Binding-site contacts:
Ligand atom N2 contacts residue ASN341 of chain 6.A at 3.1 Å (h-bond).
Ligand atom C5 contacts residue ASN341 of chain 6.A at 4.2 Å.
Ligand atom O5 contacts residue SER338 of chain 6.A at 3.4 Å.
Ligand atom C3 contacts residue GLY336 of chain 6.A at 4.3 Å.
Ligand atom O7 contacts residue GLY336 of chain 6.A at 3.4 Å (h-bond).
Ligand atom C1 contacts residue GLY336 of chain 6.A at 4.5 Å.
Ligand atom C6 contacts residue SER338 of chain 6.A at 4.2 Å.
Ligand atom O5 contacts residue SER338 of chain 6.A at 4.4 Å.
Ligand atom C7 contacts residue ASN342 of chain 6.A at 4.4 Å.
Ligand atom C5 contacts residue GLY336 of chain 6.A at 4.4 Å.
Ligand atom C7 contacts residue ASN341 of chain 6.A at 3.4 Å.
Ligand atom C1 contacts residue ASN341 of chain 6.A at 1.4 Å.
Ligand atom C2 contacts residue ASN341 of chain 6.A at 2.5 Å.
Ligand atom C4 contacts residue ASN341 of chain 6.A at 4.2 Å.
Ligand atom O7 contacts residue ILE344 of chain 6.A at 4.4 Å.
Ligand atom C6 contacts residue ASN341 of chain 6.A at 4.0 Å.
Ligand atom C5 contacts residue ASN341 of chain 6.A at 3.5 Å.
Ligand atom C6 contacts residue SER338 of chain 6.A at 3.7 Å.
Ligand atom O7 contacts residue ASN342 of chain 6.A at 3.6 Å (h-bond).
Ligand atom O7 contacts residue PRO335 of chain 6.A at 4.0 Å.
Ligand atom C5 contacts residue PHE337 of chain 6.A at 4.5 Å (hydrophobic).
Ligand atom C1 contacts residue SER338 of chain 6.A at 3.9 Å.
Ligand atom C8 contacts residue ASN341 of chain 6.A at 3.2 Å.
Ligand atom C7 contacts residue GLY336 of chain 6.A at 4.5 Å.
Ligand atom C5 contacts residue SER338 of chain 6.A at 3.8 Å.
Ligand atom C6 contacts residue PHE337 of chain 6.A at 4.0 Å (hydrophobic).
Ligand atom O7 contacts residue SER343 of chain 6.A at 4.3 Å.
Ligand atom O7 contacts residue ASN341 of chain 6.A at 4.2 Å.
Ligand atom C6 contacts residue ASP340 of chain 6.A at 4.5 Å.
Ligand atom O5 contacts residue ASN341 of chain 6.A at 2.2 Å (h-bond).
Ligand atom O4 contacts residue GLY336 of chain 6.A at 3.8 Å.
Ligand atom C3 contacts residue ASN341 of chain 6.A at 3.8 Å.

Sequence of chain 6.A:
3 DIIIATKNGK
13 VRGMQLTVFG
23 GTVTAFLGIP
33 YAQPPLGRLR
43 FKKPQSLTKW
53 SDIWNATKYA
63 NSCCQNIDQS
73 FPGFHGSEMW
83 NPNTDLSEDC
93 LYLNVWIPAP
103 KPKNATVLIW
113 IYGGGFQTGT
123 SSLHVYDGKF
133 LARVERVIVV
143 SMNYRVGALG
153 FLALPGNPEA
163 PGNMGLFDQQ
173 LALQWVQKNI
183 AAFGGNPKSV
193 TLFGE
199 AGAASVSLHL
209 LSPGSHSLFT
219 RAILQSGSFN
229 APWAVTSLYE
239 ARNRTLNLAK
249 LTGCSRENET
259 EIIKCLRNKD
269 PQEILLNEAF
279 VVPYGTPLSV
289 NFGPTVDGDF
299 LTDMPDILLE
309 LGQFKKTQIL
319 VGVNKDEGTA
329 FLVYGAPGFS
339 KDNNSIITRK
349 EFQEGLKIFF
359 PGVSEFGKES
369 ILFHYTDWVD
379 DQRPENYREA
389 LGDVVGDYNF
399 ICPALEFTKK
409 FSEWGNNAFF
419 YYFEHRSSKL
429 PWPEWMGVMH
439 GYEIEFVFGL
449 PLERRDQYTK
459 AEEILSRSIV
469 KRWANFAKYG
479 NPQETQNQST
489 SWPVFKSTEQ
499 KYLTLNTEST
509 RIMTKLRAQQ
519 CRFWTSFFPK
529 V

This protein binds this small molecule.
Small molecule (SMILES): CC(=O)N[C@H]1[C@H](O[C@H]2[C@H](O)[C@@H](NC(C)=O)CO[C@@H]2CO[C@H]2O[C@@H](C)[C@@H](O)[C@@H](O)[C@@H]2O)O[C@H](CO)[C@@H](O)[C@@H]1O